Binding-site contacts:
Ligand atom N2 contacts residue ARG177 of chain 1.A at 3.5 Å (salt-bridge).
Ligand atom C8 contacts residue ILE36 of chain 1.A at 3.7 Å (hydrophobic).
Ligand atom OP2 contacts residue ARG132 of chain 1.A at 3.3 Å (salt-bridge).
Ligand atom N7 contacts residue GLY139 of chain 1.A at 3.2 Å.
Ligand atom N2 contacts residue ASP175 of chain 1.A at 2.9 Å (salt-bridge).
Ligand atom P contacts residue ARG177 of chain 1.A at 3.7 Å.
Ligand atom OP3 contacts residue LYS37 of chain 1.A at 2.5 Å (salt-bridge).
Ligand atom O6 contacts residue VAL144 of chain 1.A at 3.5 Å.
Ligand atom OP2 contacts residue ARG68 of chain 1.A at 3.1 Å (salt-bridge).
Ligand atom OP3 contacts residue ARG68 of chain 1.A at 2.9 Å (salt-bridge).
Ligand atom C2 contacts residue ARG177 of chain 1.A at 3.8 Å.
Ligand atom C5' contacts residue ALA33 of chain 1.A at 3.3 Å (hydrophobic).
Ligand atom C2' contacts residue THR208 of chain 1.A at 3.6 Å.
Ligand atom C2' contacts residue ARG177 of chain 1.A at 3.5 Å.
Ligand atom C6 contacts residue GLU181 of chain 1.A at 3.4 Å.
Ligand atom O4' contacts residue ALA33 of chain 1.A at 3.5 Å.
Ligand atom N9 contacts residue ILE36 of chain 1.A at 3.7 Å.
Ligand atom N7 contacts residue ILE36 of chain 1.A at 3.8 Å.
Ligand atom O6 contacts residue GLU181 of chain 1.A at 3.4 Å (salt-bridge).
Ligand atom O6 contacts residue TRP152 of chain 1.A at 3.3 Å.
Ligand atom O5' contacts residue ARG132 of chain 1.A at 3.4 Å (salt-bridge).
Ligand atom O5' contacts residue ARG177 of chain 1.A at 3.8 Å.
Ligand atom O5' contacts residue MET135 of chain 1.A at 3.7 Å.
Ligand atom O6 contacts residue GLN178 of chain 1.A at 3.6 Å.
Ligand atom C2 contacts residue GLU181 of chain 1.A at 3.5 Å.
Ligand atom OP1 contacts residue ARG177 of chain 1.A at 2.8 Å (salt-bridge).
Ligand atom OP2 contacts residue LYS10 of chain 1.A at 3.3 Å (salt-bridge).
Ligand atom C3' contacts residue ARG132 of chain 1.A at 3.6 Å.
Ligand atom N2 contacts residue GLU181 of chain 1.A at 3.3 Å (salt-bridge).
Ligand atom P contacts residue ARG68 of chain 1.A at 3.7 Å.
Ligand atom N1 contacts residue GLU181 of chain 1.A at 2.6 Å (salt-bridge).
Ligand atom C5 contacts residue THR140 of chain 1.A at 3.6 Å.
Ligand atom C3' contacts residue ARG177 of chain 1.A at 3.6 Å.
Ligand atom C8 contacts residue GLY139 of chain 1.A at 3.5 Å.
Ligand atom N7 contacts residue THR140 of chain 1.A at 2.9 Å (h-bond).
Ligand atom P contacts residue LYS37 of chain 1.A at 3.7 Å.
Ligand atom C8 contacts residue THR140 of chain 1.A at 3.5 Å.
Ligand atom O3' contacts residue ARG132 of chain 1.A at 2.8 Å (salt-bridge).
Ligand atom C5' contacts residue ARG177 of chain 1.A at 3.8 Å.
Ligand atom C8 contacts residue MET135 of chain 1.A at 3.4 Å (hydrophobic).

A protein and the small-molecule ligand that binds it are described below.
Small molecule (SMILES): Nc1nc2c(ncn2[C@H]2C[C@H](O)[C@@H](COP(=O)(O)O)O2)c(=O)[nH]1

Sequence of chain 1.A:
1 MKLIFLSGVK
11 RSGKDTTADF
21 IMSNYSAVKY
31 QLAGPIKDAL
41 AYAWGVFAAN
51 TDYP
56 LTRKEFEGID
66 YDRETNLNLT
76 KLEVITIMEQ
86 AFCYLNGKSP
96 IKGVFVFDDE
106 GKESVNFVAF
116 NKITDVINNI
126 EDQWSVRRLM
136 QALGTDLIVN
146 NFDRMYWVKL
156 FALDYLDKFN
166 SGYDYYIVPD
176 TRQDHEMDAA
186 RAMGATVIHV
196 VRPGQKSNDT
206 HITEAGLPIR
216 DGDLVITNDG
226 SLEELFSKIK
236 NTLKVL